Sequence of chain 9.A:
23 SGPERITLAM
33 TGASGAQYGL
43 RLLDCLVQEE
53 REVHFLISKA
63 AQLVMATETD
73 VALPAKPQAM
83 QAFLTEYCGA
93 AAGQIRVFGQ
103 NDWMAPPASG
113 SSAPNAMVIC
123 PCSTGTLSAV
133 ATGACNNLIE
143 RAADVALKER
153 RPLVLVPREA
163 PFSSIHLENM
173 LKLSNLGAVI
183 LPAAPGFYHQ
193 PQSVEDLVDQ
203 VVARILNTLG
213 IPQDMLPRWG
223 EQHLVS

Sequence of chain 11.A:
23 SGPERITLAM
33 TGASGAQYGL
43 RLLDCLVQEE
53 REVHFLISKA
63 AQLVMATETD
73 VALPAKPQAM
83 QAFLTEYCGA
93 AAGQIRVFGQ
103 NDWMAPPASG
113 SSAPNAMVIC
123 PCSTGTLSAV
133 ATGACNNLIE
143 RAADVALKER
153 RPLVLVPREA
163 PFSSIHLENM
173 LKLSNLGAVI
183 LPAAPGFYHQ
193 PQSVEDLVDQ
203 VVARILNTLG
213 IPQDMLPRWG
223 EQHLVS

Binding-site contacts:
Ligand atom PAJ contacts residue TYR190 of chain 9.A at 3.9 Å.
Ligand atom CAG contacts residue ARG143 of chain 7.A at 3.5 Å.
Ligand atom CAI contacts residue FNR1 of chain 11.C at 3.6 Å.
Ligand atom OAE contacts residue TYR190 of chain 9.A at 2.6 Å (h-bond).
Ligand atom OAE contacts residue ARG206 of chain 9.A at 2.9 Å (salt-bridge).
Ligand atom OAH contacts residue GLY112 of chain 7.A at 3.9 Å.
Ligand atom PAJ contacts residue LYS150 of chain 7.A at 3.8 Å.
Ligand atom CAB contacts residue TRP105 of chain 7.A at 3.2 Å (hydrophobic).
Ligand atom CAF contacts residue ALA110 of chain 7.A at 3.5 Å (hydrophobic).
Ligand atom OAC contacts residue LYS150 of chain 7.A at 3.8 Å.
Ligand atom OAC contacts residue GLU161 of chain 11.A at 2.6 Å (salt-bridge).
Ligand atom CAA contacts residue TYR190 of chain 9.A at 3.8 Å (hydrophobic).
Ligand atom OAD contacts residue SER113 of chain 7.A at 3.9 Å.
Ligand atom CAI contacts residue SER111 of chain 7.A at 3.6 Å.
Ligand atom CAG contacts residue FNR1 of chain 11.C at 3.3 Å.
Ligand atom OAE contacts residue SER111 of chain 7.A at 4.0 Å.
Ligand atom CAF contacts residue ARG143 of chain 7.A at 3.7 Å.
Ligand atom CAF contacts residue FNR1 of chain 11.C at 3.3 Å.
Ligand atom CAA contacts residue TRP221 of chain 9.A at 3.7 Å (hydrophobic).
Ligand atom CAA contacts residue SER111 of chain 7.A at 3.6 Å.
Ligand atom OAC contacts residue ARG143 of chain 7.A at 3.1 Å (salt-bridge).
Ligand atom CAF contacts residue SER111 of chain 7.A at 3.9 Å.
Ligand atom CAG contacts residue SER111 of chain 7.A at 3.9 Å.
Ligand atom PAJ contacts residue ARG206 of chain 9.A at 3.7 Å.
Ligand atom PAJ contacts residue ARG160 of chain 11.A at 4.0 Å.
Ligand atom OAD contacts residue GLU161 of chain 11.A at 3.9 Å.
Ligand atom PAJ contacts residue GLU161 of chain 11.A at 3.8 Å.
Ligand atom OAH contacts residue ARG143 of chain 7.A at 3.5 Å (salt-bridge).
Ligand atom OAH contacts residue SER111 of chain 7.A at 2.8 Å (h-bond).
Ligand atom OAD contacts residue ARG206 of chain 9.A at 3.3 Å (salt-bridge).
Ligand atom PAJ contacts residue ARG143 of chain 7.A at 3.8 Å.
Ligand atom PAJ contacts residue GLY112 of chain 7.A at 3.9 Å.
Ligand atom CAB contacts residue TRP221 of chain 9.A at 3.6 Å (hydrophobic).
Ligand atom OAD contacts residue GLY112 of chain 7.A at 2.7 Å (h-bond).
Ligand atom OAC contacts residue ARG160 of chain 11.A at 3.3 Å (salt-bridge).
Ligand atom PAJ contacts residue SER111 of chain 7.A at 3.6 Å.
Ligand atom OAD contacts residue LYS150 of chain 7.A at 2.8 Å (salt-bridge).
Ligand atom CAB contacts residue FNR1 of chain 11.C at 3.7 Å.
Ligand atom OAD contacts residue SER111 of chain 7.A at 3.6 Å (h-bond).
Ligand atom OAE contacts residue ARG160 of chain 11.A at 3.5 Å (salt-bridge).

The protein below binds the small molecule below.
Small molecule (SMILES): CC(C)=CCOP(=O)(O)O

Sequence of chain 7.A:
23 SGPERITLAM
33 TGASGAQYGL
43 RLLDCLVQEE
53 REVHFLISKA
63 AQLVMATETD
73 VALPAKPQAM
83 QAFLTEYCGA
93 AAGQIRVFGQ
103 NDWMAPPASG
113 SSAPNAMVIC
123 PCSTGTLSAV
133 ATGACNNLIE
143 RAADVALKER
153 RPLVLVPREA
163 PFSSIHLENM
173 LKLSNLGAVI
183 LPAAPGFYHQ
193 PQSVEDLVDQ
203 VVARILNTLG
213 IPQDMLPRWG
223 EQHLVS